Binding-site contacts:
Ligand atom C3 contacts residue SER102 of chain 1.Q at 4.4 Å.
Ligand atom O7 contacts residue ASN100 of chain 1.Q at 3.1 Å (h-bond).
Ligand atom C2 contacts residue TRP103 of chain 1.Q at 4.0 Å (hydrophobic).
Ligand atom O3 contacts residue TRP103 of chain 1.Q at 2.9 Å (h-bond).
Ligand atom C8 contacts residue SER101 of chain 1.Q at 4.0 Å.
Ligand atom C7 contacts residue ASN100 of chain 1.Q at 3.2 Å.
Ligand atom N2 contacts residue SER102 of chain 1.Q at 2.9 Å (h-bond).
Ligand atom C8 contacts residue TRP103 of chain 1.Q at 3.2 Å (hydrophobic).
Ligand atom C8 contacts residue SER102 of chain 1.Q at 3.5 Å.
Ligand atom C8 contacts residue TRP99 of chain 1.Q at 3.4 Å (hydrophobic).
Ligand atom O7 contacts residue TRP99 of chain 1.Q at 4.1 Å.
Ligand atom N2 contacts residue TRP103 of chain 1.Q at 3.3 Å (h-bond).
Ligand atom C8 contacts residue ASN100 of chain 1.Q at 3.6 Å.
Ligand atom C1 contacts residue SER102 of chain 1.Q at 3.7 Å.
Ligand atom O5 contacts residue SER102 of chain 1.Q at 4.4 Å.
Ligand atom O5 contacts residue ASN100 of chain 1.Q at 2.3 Å (h-bond).
Ligand atom C4 contacts residue ASN100 of chain 1.Q at 4.2 Å.
Ligand atom C2 contacts residue SER102 of chain 1.Q at 3.1 Å.
Ligand atom C7 contacts residue TRP99 of chain 1.Q at 4.4 Å (hydrophobic).
Ligand atom N2 contacts residue ASN100 of chain 1.Q at 3.0 Å (h-bond).
Ligand atom C2 contacts residue ASN100 of chain 1.Q at 2.5 Å.
Ligand atom O3 contacts residue SER102 of chain 1.Q at 3.8 Å.
Ligand atom C1 contacts residue ASN100 of chain 1.Q at 1.5 Å.
Ligand atom O7 contacts residue TRP103 of chain 1.Q at 3.4 Å.
Ligand atom C3 contacts residue TRP103 of chain 1.Q at 3.6 Å (hydrophobic).
Ligand atom C5 contacts residue ASN100 of chain 1.Q at 3.6 Å.
Ligand atom C7 contacts residue TRP103 of chain 1.Q at 3.3 Å (hydrophobic).
Ligand atom C7 contacts residue SER102 of chain 1.Q at 3.7 Å.
Ligand atom C3 contacts residue ASN100 of chain 1.Q at 3.8 Å.

Sequence of chain 1.Q:
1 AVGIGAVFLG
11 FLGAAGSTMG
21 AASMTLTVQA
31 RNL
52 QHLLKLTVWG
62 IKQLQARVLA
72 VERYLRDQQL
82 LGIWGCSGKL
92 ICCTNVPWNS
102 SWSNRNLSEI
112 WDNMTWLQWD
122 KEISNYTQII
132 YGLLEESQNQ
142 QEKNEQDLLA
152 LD

A small-molecule ligand and the protein it binds are described below.
Small molecule (SMILES): CC(=O)N[C@@H]1[C@@H](O)[C@H](O)[C@@H](CO)O[C@H]1O